Binding-site contacts:
Ligand atom C7 contacts residue ASN459 of chain 1.D at 3.5 Å.
Ligand atom O5 contacts residue ASN459 of chain 1.D at 2.4 Å (h-bond).
Ligand atom N2 contacts residue ASN459 of chain 1.D at 2.8 Å (h-bond).
Ligand atom C7 contacts residue NAG1 of chain 1.M at 4.5 Å.
Ligand atom C8 contacts residue SER457 of chain 1.D at 3.6 Å.
Ligand atom C8 contacts residue SER458 of chain 1.D at 4.0 Å.
Ligand atom C4 contacts residue ASN459 of chain 1.D at 4.2 Å.
Ligand atom C7 contacts residue ASN278 of chain 1.D at 4.0 Å.
Ligand atom C5 contacts residue ASN459 of chain 1.D at 3.7 Å.
Ligand atom O7 contacts residue ASN278 of chain 1.D at 4.2 Å.
Ligand atom C8 contacts residue ASN278 of chain 1.D at 3.4 Å.
Ligand atom C3 contacts residue ASN459 of chain 1.D at 3.7 Å.
Ligand atom C8 contacts residue NAG1 of chain 1.M at 3.5 Å.
Ligand atom C8 contacts residue ASN459 of chain 1.D at 4.0 Å.
Ligand atom C1 contacts residue ASN459 of chain 1.D at 1.4 Å.
Ligand atom C2 contacts residue ASN459 of chain 1.D at 2.4 Å.
Ligand atom O7 contacts residue ASN459 of chain 1.D at 3.8 Å.

Sequence of chain 1.D:
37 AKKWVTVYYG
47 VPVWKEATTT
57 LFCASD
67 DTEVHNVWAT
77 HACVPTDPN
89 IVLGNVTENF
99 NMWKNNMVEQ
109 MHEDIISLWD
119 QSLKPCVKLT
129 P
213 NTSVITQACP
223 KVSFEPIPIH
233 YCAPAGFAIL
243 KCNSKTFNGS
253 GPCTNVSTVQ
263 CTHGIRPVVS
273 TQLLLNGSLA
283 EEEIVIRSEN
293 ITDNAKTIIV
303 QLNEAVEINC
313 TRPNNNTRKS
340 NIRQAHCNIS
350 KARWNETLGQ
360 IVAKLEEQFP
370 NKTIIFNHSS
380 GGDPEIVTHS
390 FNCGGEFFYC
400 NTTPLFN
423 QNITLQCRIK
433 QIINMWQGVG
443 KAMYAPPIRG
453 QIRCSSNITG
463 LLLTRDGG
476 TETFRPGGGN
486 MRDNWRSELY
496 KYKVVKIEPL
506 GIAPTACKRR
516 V

A protein and the small-molecule ligand that binds it are described below.
Small molecule (SMILES): CC(=O)N[C@@H]1[C@@H](O)[C@H](O)[C@@H](CO)O[C@H]1O